Sequence of chain 1.B:
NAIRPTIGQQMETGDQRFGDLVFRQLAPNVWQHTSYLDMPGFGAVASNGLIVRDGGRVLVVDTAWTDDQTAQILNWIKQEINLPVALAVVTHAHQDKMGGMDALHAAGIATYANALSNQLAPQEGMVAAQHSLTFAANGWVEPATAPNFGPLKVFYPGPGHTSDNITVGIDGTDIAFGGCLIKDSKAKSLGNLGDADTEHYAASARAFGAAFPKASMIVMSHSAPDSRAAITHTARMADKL

This protein binds this small molecule.
Small molecule (SMILES): CC1=C(S[C@@H]2CN[C@H](C(=O)N(C)C)C2)C(C(=O)O)=N[C@H]1[C@H](C(=O)O)[C@@H](C)O

Binding-site contacts:
Ligand atom CAT contacts residue HIS223 of chain 1.B at 3.6 Å.
Ligand atom NAN contacts residue ZN1 of chain 1.J at 2.1 Å.
Ligand atom N contacts residue HIS223 of chain 1.B at 3.4 Å.
Ligand atom OAH contacts residue LYS184 of chain 1.B at 3.2 Å.
Ligand atom CAP contacts residue LYS184 of chain 1.B at 3.9 Å.
Ligand atom OAE contacts residue ZN1 of chain 1.J at 3.1 Å.
Ligand atom CAZ contacts residue ASP97 of chain 1.B at 3.2 Å.
Ligand atom CD contacts residue HIS223 of chain 1.B at 3.5 Å.
Ligand atom NAN contacts residue ASP97 of chain 1.B at 3.4 Å (salt-bridge).
Ligand atom OAH contacts residue GLY192 of chain 1.B at 3.2 Å.
Ligand atom OAI contacts residue HIS95 of chain 1.B at 3.1 Å (h-bond).
Ligand atom CAZ contacts residue HIS223 of chain 1.B at 3.5 Å.
Ligand atom OAH contacts residue ASN193 of chain 1.B at 3.6 Å (h-bond).
Ligand atom OAF contacts residue HIS162 of chain 1.B at 3.2 Å (h-bond).
Ligand atom CAS contacts residue ZN1 of chain 1.J at 3.0 Å.
Ligand atom OAI contacts residue ZN1 of chain 1.I at 3.5 Å.
Ligand atom CAV contacts residue HIS223 of chain 1.B at 3.7 Å.
Ligand atom OAE contacts residue CYS181 of chain 1.B at 3.4 Å.
Ligand atom CG contacts residue HIS223 of chain 1.B at 3.9 Å.
Ligand atom OAI contacts residue HIS162 of chain 1.B at 3.9 Å.
Ligand atom OAE contacts residue HIS162 of chain 1.B at 3.0 Å.
Ligand atom CAT contacts residue ZN1 of chain 1.J at 3.9 Å.
Ligand atom OAF contacts residue ZN1 of chain 1.I at 2.1 Å.
Ligand atom OAI contacts residue ASN193 of chain 1.B at 3.1 Å (h-bond).
Ligand atom CAA contacts residue ASP97 of chain 1.B at 3.4 Å.
Ligand atom OAF contacts residue HIS95 of chain 1.B at 3.0 Å (h-bond).
Ligand atom OAF contacts residue ZN1 of chain 1.J at 3.0 Å.
Ligand atom CAA contacts residue HIS95 of chain 1.B at 3.5 Å.
Ligand atom OAE contacts residue LYS184 of chain 1.B at 3.7 Å.
Ligand atom CAP contacts residue ZN1 of chain 1.J at 3.4 Å.
Ligand atom CAQ contacts residue ZN1 of chain 1.I at 3.1 Å.
Ligand atom CAA contacts residue GLN96 of chain 1.B at 3.6 Å.
Ligand atom CAQ contacts residue ZN1 of chain 1.J at 3.9 Å.
Ligand atom NAN contacts residue HIS223 of chain 1.B at 3.0 Å (h-bond).
Ligand atom OAE contacts residue HIS223 of chain 1.B at 3.9 Å.
Ligand atom OAF contacts residue ASP97 of chain 1.B at 3.4 Å (salt-bridge).
Ligand atom CAP contacts residue HIS223 of chain 1.B at 3.6 Å.
Ligand atom CAS contacts residue HIS223 of chain 1.B at 3.2 Å.
Ligand atom CAQ contacts residue HIS95 of chain 1.B at 3.3 Å.
Ligand atom CAZ contacts residue ZN1 of chain 1.J at 2.9 Å.